Binding-site contacts:
Ligand atom CZ contacts residue THR159 of chain 1.A at 3.5 Å.
Ligand atom OG1 contacts residue SER86 of chain 1.A at 2.7 Å (h-bond).
Ligand atom CA contacts residue THR233 of chain 1.A at 3.5 Å.
Ligand atom CB contacts residue SER86 of chain 1.A at 3.2 Å.
Ligand atom NH1 contacts residue ASP199 of chain 1.A at 2.8 Å (salt-bridge).
Ligand atom CG2 contacts residue GLY232 of chain 1.A at 3.4 Å.
Ligand atom N contacts residue LEU230 of chain 1.A at 2.6 Å (h-bond).
Ligand atom NH1 contacts residue SER198 of chain 1.A at 3.0 Å (h-bond).
Ligand atom OG1 contacts residue PHE216 of chain 1.A at 3.5 Å.
Ligand atom CA contacts residue LEU230 of chain 1.A at 3.5 Å (hydrophobic).
Ligand atom CG2 contacts residue PHE216 of chain 1.A at 3.6 Å (hydrophobic).
Ligand atom CB contacts residue PHE216 of chain 1.A at 3.5 Å (hydrophobic).
Ligand atom O contacts residue TYR235 of chain 1.A at 3.5 Å.
Ligand atom NZ contacts residue PHE271 of chain 1.A at 2.9 Å (h-bond).
Ligand atom CA contacts residue LEU230 of chain 1.A at 3.4 Å (hydrophobic).
Ligand atom CG1 contacts residue ARG114 of chain 1.A at 3.3 Å.
Ligand atom OG1 contacts residue ASP195 of chain 1.A at 2.4 Å (salt-bridge).
Ligand atom CA contacts residue GLY232 of chain 1.A at 3.5 Å.
Ligand atom O contacts residue GLY232 of chain 1.A at 3.1 Å (h-bond).
Ligand atom CD contacts residue TYR235 of chain 1.A at 3.3 Å (hydrophobic).
Ligand atom CB contacts residue ASP195 of chain 1.A at 3.5 Å.
Ligand atom CG2 contacts residue MET237 of chain 1.A at 3.5 Å (hydrophobic).
Ligand atom OH contacts residue GLU84 of chain 1.A at 3.5 Å.
Ligand atom CE contacts residue PHE271 of chain 1.A at 3.5 Å (hydrophobic).
Ligand atom CG2 contacts residue ASP195 of chain 1.A at 3.6 Å.
Ligand atom O contacts residue THR233 of chain 1.A at 3.6 Å.
Ligand atom O contacts residue THR233 of chain 1.A at 3.5 Å.
Ligand atom O contacts residue LYS197 of chain 1.A at 2.6 Å (salt-bridge).
Ligand atom N contacts residue GLY232 of chain 1.A at 2.7 Å (h-bond).
Ligand atom O contacts residue VAL231 of chain 1.A at 3.5 Å.
Ligand atom C contacts residue GLY232 of chain 1.A at 3.6 Å.
Ligand atom CG contacts residue TYR235 of chain 1.A at 3.1 Å (hydrophobic).
Ligand atom CZ contacts residue ASP199 of chain 1.A at 3.5 Å.
Ligand atom N contacts residue SER86 of chain 1.A at 3.3 Å (h-bond).
Ligand atom NH1 contacts residue THR159 of chain 1.A at 3.5 Å.
Ligand atom CG2 contacts residue GLY232 of chain 1.A at 3.5 Å.
Ligand atom C contacts residue LEU230 of chain 1.A at 3.5 Å (hydrophobic).
Ligand atom NH1 contacts residue GLU262 of chain 1.A at 2.9 Å (salt-bridge).
Ligand atom OG1 contacts residue LYS197 of chain 1.A at 3.5 Å (salt-bridge).
Ligand atom NE contacts residue ASP199 of chain 1.A at 2.8 Å (salt-bridge).

The small molecule below binds the protein below.
Small molecule (SMILES): CC(C)[C@H](NC(=O)[C@@H](NC(=O)[C@@H](NC(=O)[C@H](Cc1ccc(O)cc1)NC(=O)[C@H](CCCN=C(N)N)NC(=O)[C@H](CCCCN)NC(=O)[C@@H](N)CCCCN)[C@@H](C)O)C(C)C)C(=O)NCC(=O)N[C@H](C=O)CC(N)=O

Sequence of chain 1.A:
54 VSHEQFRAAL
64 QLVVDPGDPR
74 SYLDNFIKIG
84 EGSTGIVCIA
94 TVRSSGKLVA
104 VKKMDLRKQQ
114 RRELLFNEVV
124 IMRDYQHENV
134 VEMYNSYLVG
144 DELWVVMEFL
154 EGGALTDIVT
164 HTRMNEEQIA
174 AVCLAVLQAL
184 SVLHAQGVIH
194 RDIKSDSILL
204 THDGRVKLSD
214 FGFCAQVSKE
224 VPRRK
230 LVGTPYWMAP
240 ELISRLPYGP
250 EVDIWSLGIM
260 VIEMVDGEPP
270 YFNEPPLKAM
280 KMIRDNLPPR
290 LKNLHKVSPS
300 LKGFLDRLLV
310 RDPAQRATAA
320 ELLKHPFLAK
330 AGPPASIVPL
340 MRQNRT